Sequence of chain 1.B:
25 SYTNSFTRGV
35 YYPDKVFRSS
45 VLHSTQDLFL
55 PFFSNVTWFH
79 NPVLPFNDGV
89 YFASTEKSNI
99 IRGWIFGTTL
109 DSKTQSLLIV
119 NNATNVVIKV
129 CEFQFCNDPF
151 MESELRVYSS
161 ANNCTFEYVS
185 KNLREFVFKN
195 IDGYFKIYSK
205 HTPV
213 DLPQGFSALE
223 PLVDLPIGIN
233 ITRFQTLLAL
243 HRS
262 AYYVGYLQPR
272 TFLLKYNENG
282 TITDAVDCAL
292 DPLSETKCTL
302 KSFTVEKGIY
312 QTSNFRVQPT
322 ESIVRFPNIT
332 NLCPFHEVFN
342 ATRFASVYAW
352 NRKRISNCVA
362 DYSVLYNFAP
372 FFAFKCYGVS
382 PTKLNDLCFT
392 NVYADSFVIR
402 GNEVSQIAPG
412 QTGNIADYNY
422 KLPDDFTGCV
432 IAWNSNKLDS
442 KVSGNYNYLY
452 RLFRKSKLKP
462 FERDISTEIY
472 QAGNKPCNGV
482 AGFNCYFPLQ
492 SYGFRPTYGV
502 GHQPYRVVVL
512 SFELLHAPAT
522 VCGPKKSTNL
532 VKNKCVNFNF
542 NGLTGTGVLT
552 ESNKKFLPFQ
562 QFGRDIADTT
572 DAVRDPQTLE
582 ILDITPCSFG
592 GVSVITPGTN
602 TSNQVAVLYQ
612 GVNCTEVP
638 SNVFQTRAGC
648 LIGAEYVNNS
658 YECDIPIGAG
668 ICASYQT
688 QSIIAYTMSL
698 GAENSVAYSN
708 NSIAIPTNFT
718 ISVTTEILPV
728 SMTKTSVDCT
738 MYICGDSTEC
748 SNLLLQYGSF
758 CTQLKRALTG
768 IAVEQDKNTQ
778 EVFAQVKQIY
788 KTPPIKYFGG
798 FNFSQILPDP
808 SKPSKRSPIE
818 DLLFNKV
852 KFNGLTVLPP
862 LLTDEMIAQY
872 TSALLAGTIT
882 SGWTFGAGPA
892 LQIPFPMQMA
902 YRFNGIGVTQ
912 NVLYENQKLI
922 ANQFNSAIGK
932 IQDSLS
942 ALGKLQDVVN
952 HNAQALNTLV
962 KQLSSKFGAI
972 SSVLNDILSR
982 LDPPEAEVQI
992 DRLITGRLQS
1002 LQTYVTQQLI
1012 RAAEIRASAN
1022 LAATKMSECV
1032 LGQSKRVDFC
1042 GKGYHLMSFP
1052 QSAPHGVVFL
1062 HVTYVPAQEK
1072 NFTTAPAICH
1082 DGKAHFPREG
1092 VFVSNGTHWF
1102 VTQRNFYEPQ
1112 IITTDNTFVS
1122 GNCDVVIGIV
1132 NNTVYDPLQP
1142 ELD

Binding-site contacts:
Ligand atom O7 contacts residue ILE1128 of chain 1.B at 4.2 Å.
Ligand atom C7 contacts residue ASN707 of chain 1.B at 3.5 Å.
Ligand atom C5 contacts residue ASN707 of chain 1.B at 3.7 Å.
Ligand atom C3 contacts residue ASN707 of chain 1.B at 3.8 Å.
Ligand atom C8 contacts residue ASN707 of chain 1.B at 4.5 Å.
Ligand atom C8 contacts residue GLY1129 of chain 1.B at 3.7 Å.
Ligand atom C4 contacts residue ASN707 of chain 1.B at 4.3 Å.
Ligand atom C1 contacts residue ASN707 of chain 1.B at 1.4 Å.
Ligand atom O7 contacts residue ASN707 of chain 1.B at 3.9 Å.
Ligand atom N2 contacts residue ASN707 of chain 1.B at 2.8 Å (h-bond).
Ligand atom O5 contacts residue ASN707 of chain 1.B at 2.4 Å (h-bond).
Ligand atom C8 contacts residue ILE1128 of chain 1.B at 4.5 Å (hydrophobic).
Ligand atom C2 contacts residue ASN707 of chain 1.B at 2.5 Å.

A small-molecule ligand and the protein it binds are described below.
Small molecule (SMILES): CC(=O)N[C@H]1[C@H](O[C@H]2[C@H](O)[C@@H](NC(C)=O)CO[C@@H]2CO)O[C@H](CO)[C@@H](O)[C@@H]1O